Binding-site contacts:
Ligand atom C12 contacts residue ALA57 of chain 1.A at 3.5 Å (hydrophobic).
Ligand atom C1 contacts residue PHE140 of chain 1.A at 3.5 Å (hydrophobic).
Ligand atom C14 contacts residue SER54 of chain 1.A at 3.9 Å.
Ligand atom C13 contacts residue ASP95 of chain 1.A at 3.5 Å.
Ligand atom O3 contacts residue LEU50 of chain 1.A at 3.8 Å.
Ligand atom O2 contacts residue SER54 of chain 1.A at 3.9 Å.
Ligand atom C10 contacts residue ALA57 of chain 1.A at 3.9 Å (hydrophobic).
Ligand atom N2 contacts residue ALA57 of chain 1.A at 3.8 Å.
Ligand atom N2 contacts residue ILE98 of chain 1.A at 3.5 Å.
Ligand atom C11 contacts residue ASN53 of chain 1.A at 3.6 Å.
Ligand atom C14 contacts residue ASN53 of chain 1.A at 4.0 Å.
Ligand atom N2 contacts residue MET100 of chain 1.A at 3.9 Å.
Ligand atom C6 contacts residue MET100 of chain 1.A at 3.7 Å (hydrophobic).
Ligand atom O2 contacts residue THR186 of chain 1.A at 3.5 Å.
Ligand atom N2 contacts residue GLY99 of chain 1.A at 2.9 Å (h-bond).
Ligand atom C10 contacts residue ASP56 of chain 1.A at 3.8 Å.
Ligand atom C2 contacts residue ASN53 of chain 1.A at 3.4 Å.
Ligand atom C8 contacts residue LYS60 of chain 1.A at 4.0 Å.
Ligand atom O2 contacts residue ASP95 of chain 1.A at 2.6 Å (salt-bridge).
Ligand atom C8 contacts residue ILE98 of chain 1.A at 3.6 Å (hydrophobic).
Ligand atom C1 contacts residue LEU109 of chain 1.A at 3.6 Å (hydrophobic).
Ligand atom C6 contacts residue GLY99 of chain 1.A at 3.5 Å.
Ligand atom N1 contacts residue ALA57 of chain 1.A at 3.6 Å.
Ligand atom O1 contacts residue GLY99 of chain 1.A at 3.3 Å.
Ligand atom C15 contacts residue ASN53 of chain 1.A at 3.5 Å.
Ligand atom C7 contacts residue ILE98 of chain 1.A at 3.8 Å (hydrophobic).
Ligand atom O1 contacts residue THR186 of chain 1.A at 2.6 Å (h-bond).
Ligand atom C2 contacts residue PHE140 of chain 1.A at 3.8 Å (hydrophobic).
Ligand atom C14 contacts residue THR186 of chain 1.A at 3.8 Å.
Ligand atom O2 contacts residue ALA57 of chain 1.A at 3.2 Å.
Ligand atom C8 contacts residue ALA57 of chain 1.A at 4.0 Å (hydrophobic).
Ligand atom C3 contacts residue ASN53 of chain 1.A at 3.6 Å.
Ligand atom O3 contacts residue VAL188 of chain 1.A at 3.6 Å.
Ligand atom C6 contacts residue THR186 of chain 1.A at 3.8 Å.
Ligand atom O1 contacts residue MET100 of chain 1.A at 3.5 Å.
Ligand atom C13 contacts residue THR186 of chain 1.A at 3.9 Å.
Ligand atom C6 contacts residue ALA57 of chain 1.A at 3.8 Å (hydrophobic).
Ligand atom C14 contacts residue ASP95 of chain 1.A at 3.5 Å.
Ligand atom C7 contacts residue ALA57 of chain 1.A at 3.6 Å (hydrophobic).
Ligand atom O3 contacts residue ASN53 of chain 1.A at 3.5 Å.

A protein and the small-molecule ligand that binds it are described below.
Small molecule (SMILES): CCc1cc(-n2c(=O)[nH]c3ccccc32)c(O)cc1O

Sequence of chain 1.A:
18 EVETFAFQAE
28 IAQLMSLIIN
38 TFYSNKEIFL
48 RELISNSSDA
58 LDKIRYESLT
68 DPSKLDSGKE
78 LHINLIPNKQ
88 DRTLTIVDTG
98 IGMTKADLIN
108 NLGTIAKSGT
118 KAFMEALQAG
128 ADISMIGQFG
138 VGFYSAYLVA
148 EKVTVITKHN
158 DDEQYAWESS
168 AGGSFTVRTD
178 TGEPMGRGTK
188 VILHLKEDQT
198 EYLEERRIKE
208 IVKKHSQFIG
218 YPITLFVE